Sequence of chain 1.A:
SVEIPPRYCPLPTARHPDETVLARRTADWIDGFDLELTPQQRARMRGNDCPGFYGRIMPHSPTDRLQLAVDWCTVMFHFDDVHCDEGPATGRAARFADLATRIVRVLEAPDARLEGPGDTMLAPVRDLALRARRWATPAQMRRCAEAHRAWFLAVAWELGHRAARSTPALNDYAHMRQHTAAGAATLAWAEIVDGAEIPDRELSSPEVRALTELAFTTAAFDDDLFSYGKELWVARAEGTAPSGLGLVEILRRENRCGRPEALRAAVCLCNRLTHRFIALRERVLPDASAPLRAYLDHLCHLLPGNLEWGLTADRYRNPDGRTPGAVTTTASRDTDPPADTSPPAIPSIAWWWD

The protein below binds the small molecule below.
Small molecule (SMILES): CC(C)=CCC/C(C)=C/CC/C(C)=C/CC/C(C)=C/CO[P](=O)(O)OP(=O)(O)O

Binding-site contacts:
Ligand atom O2B contacts residue LYS239 of chain 1.A at 3.8 Å.
Ligand atom O2A contacts residue ARG186 of chain 1.A at 3.1 Å (salt-bridge).
Ligand atom O3A contacts residue MG1 of chain 1.D at 2.7 Å.
Ligand atom C20 contacts residue PHE225 of chain 1.A at 3.7 Å (hydrophobic).
Ligand atom O1B contacts residue LYS239 of chain 1.A at 3.0 Å (salt-bridge).
Ligand atom C11 contacts residue PHE86 of chain 1.A at 3.7 Å (hydrophobic).
Ligand atom O2A contacts residue MG1 of chain 1.C at 2.3 Å.
Ligand atom C9 contacts residue THR195 of chain 1.A at 3.7 Å.
Ligand atom O1A contacts residue MG1 of chain 1.D at 3.7 Å.
Ligand atom O2B contacts residue SER236 of chain 1.A at 3.6 Å.
Ligand atom C7 contacts residue THR195 of chain 1.A at 3.5 Å.
Ligand atom C6 contacts residue TRP160 of chain 1.A at 3.7 Å (hydrophobic).
Ligand atom O1B contacts residue TYR325 of chain 1.A at 3.4 Å.
Ligand atom C6 contacts residue ALA191 of chain 1.A at 3.7 Å (hydrophobic).
Ligand atom C17 contacts residue ALA228 of chain 1.A at 3.7 Å (hydrophobic).
Ligand atom O3B contacts residue SER236 of chain 1.A at 3.8 Å.
Ligand atom PB contacts residue MG1 of chain 1.D at 3.6 Å.
Ligand atom C14 contacts residue ASN315 of chain 1.A at 3.8 Å.
Ligand atom C20 contacts residue ALA190 of chain 1.A at 3.7 Å (hydrophobic).
Ligand atom O3B contacts residue TYR325 of chain 1.A at 3.0 Å (h-bond).
Ligand atom C8 contacts residue TRP81 of chain 1.A at 3.6 Å (hydrophobic).
Ligand atom O3A contacts residue MG1 of chain 1.C at 3.6 Å.
Ligand atom C10 contacts residue PHE86 of chain 1.A at 3.8 Å (hydrophobic).
Ligand atom C17 contacts residue ASN315 of chain 1.A at 3.7 Å.
Ligand atom O2B contacts residue MG1 of chain 1.C at 2.5 Å.
Ligand atom O2A contacts residue ASP232 of chain 1.A at 3.2 Å (salt-bridge).
Ligand atom O1B contacts residue ARG324 of chain 1.A at 2.8 Å (salt-bridge).
Ligand atom O1 contacts residue ASP232 of chain 1.A at 3.5 Å (salt-bridge).
Ligand atom PA contacts residue MG1 of chain 1.C at 3.4 Å.
Ligand atom O3B contacts residue MG1 of chain 1.C at 2.7 Å.
Ligand atom C14 contacts residue ASP232 of chain 1.A at 3.8 Å.
Ligand atom C12 contacts residue PHE62 of chain 1.A at 3.8 Å (hydrophobic).
Ligand atom C4 contacts residue ASP89 of chain 1.A at 3.5 Å.
Ligand atom PB contacts residue TYR325 of chain 1.A at 3.8 Å.
Ligand atom O1B contacts residue MG1 of chain 1.D at 3.5 Å.
Ligand atom C14 contacts residue TRP318 of chain 1.A at 3.5 Å (hydrophobic).
Ligand atom C16 contacts residue ASN315 of chain 1.A at 3.7 Å.
Ligand atom PB contacts residue MG1 of chain 1.C at 3.0 Å.
Ligand atom C16 contacts residue ALA228 of chain 1.A at 3.8 Å (hydrophobic).
Ligand atom O3B contacts residue ASP232 of chain 1.A at 2.6 Å (salt-bridge).